Sequence of chain 1.A:
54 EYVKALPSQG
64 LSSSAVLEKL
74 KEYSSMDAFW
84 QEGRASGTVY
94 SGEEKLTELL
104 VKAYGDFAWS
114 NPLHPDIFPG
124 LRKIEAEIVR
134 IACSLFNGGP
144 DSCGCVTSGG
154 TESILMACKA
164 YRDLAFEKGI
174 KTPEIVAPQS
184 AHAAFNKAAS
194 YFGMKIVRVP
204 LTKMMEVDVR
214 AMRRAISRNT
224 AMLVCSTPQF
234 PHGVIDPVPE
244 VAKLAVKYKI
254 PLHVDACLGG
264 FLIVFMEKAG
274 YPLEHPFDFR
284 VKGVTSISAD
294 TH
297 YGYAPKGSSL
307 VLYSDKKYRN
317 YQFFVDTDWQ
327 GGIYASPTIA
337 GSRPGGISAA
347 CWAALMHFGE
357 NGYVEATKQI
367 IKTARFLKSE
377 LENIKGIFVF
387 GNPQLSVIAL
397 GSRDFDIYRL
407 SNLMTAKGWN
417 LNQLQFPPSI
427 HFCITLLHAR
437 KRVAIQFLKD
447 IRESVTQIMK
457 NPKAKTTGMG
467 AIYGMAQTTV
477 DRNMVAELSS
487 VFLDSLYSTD

Sequence of chain 1.B:
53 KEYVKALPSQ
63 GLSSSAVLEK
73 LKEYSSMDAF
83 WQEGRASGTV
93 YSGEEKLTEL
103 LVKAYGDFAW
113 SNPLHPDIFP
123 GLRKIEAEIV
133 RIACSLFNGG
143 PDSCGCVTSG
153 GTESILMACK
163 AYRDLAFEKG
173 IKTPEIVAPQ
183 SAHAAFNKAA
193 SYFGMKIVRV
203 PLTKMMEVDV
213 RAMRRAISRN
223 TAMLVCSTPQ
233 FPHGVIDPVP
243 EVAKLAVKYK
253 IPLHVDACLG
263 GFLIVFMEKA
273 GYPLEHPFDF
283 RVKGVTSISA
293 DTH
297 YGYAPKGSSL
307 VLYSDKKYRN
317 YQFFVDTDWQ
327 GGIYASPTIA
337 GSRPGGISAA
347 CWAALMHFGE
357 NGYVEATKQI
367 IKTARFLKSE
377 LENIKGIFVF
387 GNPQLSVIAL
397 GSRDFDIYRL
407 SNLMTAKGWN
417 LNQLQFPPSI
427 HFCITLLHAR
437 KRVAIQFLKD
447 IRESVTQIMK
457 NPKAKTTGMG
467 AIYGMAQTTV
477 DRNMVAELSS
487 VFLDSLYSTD

This small molecule binds to this protein.
Small molecule (SMILES): C[C@@H]1CN(c2nnc(Cc3ccccc3)c3ccc(Cl)cc23)CCN1c1ccc(C#N)cn1

Binding-site contacts:
Ligand atom C13 contacts residue PRO118 of chain 1.B at 3.8 Å (hydrophobic).
Ligand atom C11 contacts residue LEU116 of chain 1.B at 3.2 Å (hydrophobic).
Ligand atom N7 contacts residue ALA331 of chain 1.B at 3.2 Å (h-bond).
Ligand atom C47 contacts residue ILE468 of chain 1.A at 3.6 Å (hydrophobic).
Ligand atom N7 contacts residue ILE329 of chain 1.B at 3.1 Å (h-bond).
Ligand atom C6 contacts residue PHE488 of chain 1.A at 3.8 Å (hydrophobic).
Ligand atom C25 contacts residue SIN1 of chain 1.C at 3.5 Å.
Ligand atom C19 contacts residue TYR330 of chain 1.B at 3.5 Å (hydrophobic).
Ligand atom C6 contacts residue ILE329 of chain 1.B at 3.7 Å (hydrophobic).
Ligand atom C19 contacts residue ILE329 of chain 1.B at 3.6 Å (hydrophobic).
Ligand atom N8 contacts residue ILE329 of chain 1.B at 3.3 Å (h-bond).
Ligand atom N29 contacts residue PHE488 of chain 1.A at 3.8 Å.
Ligand atom C27 contacts residue LEU116 of chain 1.B at 3.8 Å (hydrophobic).
Ligand atom N52 contacts residue ALA472 of chain 1.A at 3.8 Å.
Ligand atom C44 contacts residue VAL481 of chain 1.A at 3.5 Å (hydrophobic).
Ligand atom C51 contacts residue LEU484 of chain 1.A at 3.8 Å (hydrophobic).
Ligand atom C47 contacts residue ILE329 of chain 1.B at 3.7 Å (hydrophobic).
Ligand atom N52 contacts residue LEU484 of chain 1.A at 3.5 Å.
Ligand atom C51 contacts residue ALA472 of chain 1.A at 3.9 Å (hydrophobic).
Ligand atom C36 contacts residue ILE329 of chain 1.B at 3.9 Å (hydrophobic).
Ligand atom C44 contacts residue LEU484 of chain 1.A at 3.7 Å (hydrophobic).
Ligand atom C13 contacts residue LEU116 of chain 1.B at 3.7 Å (hydrophobic).
Ligand atom C49 contacts residue ILE329 of chain 1.B at 3.7 Å (hydrophobic).
Ligand atom C21 contacts residue GLY327 of chain 1.B at 3.8 Å.
Ligand atom C3 contacts residue PHE488 of chain 1.A at 3.4 Å (hydrophobic).
Ligand atom N7 contacts residue TYR330 of chain 1.B at 3.8 Å.
Ligand atom N43 contacts residue SER485 of chain 1.A at 3.4 Å (h-bond).
Ligand atom CL1 contacts residue ASP119 of chain 1.B at 3.8 Å.
Ligand atom C18 contacts residue TYR330 of chain 1.B at 3.6 Å (hydrophobic).
Ligand atom C2 contacts residue PHE488 of chain 1.A at 3.8 Å (hydrophobic).
Ligand atom N8 contacts residue ALA331 of chain 1.B at 3.0 Å (h-bond).
Ligand atom C5 contacts residue PHE488 of chain 1.A at 3.8 Å (hydrophobic).
Ligand atom C36 contacts residue SER485 of chain 1.A at 3.6 Å.
Ligand atom C46 contacts residue ILE329 of chain 1.B at 3.9 Å (hydrophobic).
Ligand atom C15 contacts residue LEU116 of chain 1.B at 3.8 Å (hydrophobic).
Ligand atom C53 contacts residue PHE488 of chain 1.A at 3.8 Å (hydrophobic).
Ligand atom N8 contacts residue TYR330 of chain 1.B at 3.5 Å.
Ligand atom C9 contacts residue ALA331 of chain 1.B at 3.9 Å (hydrophobic).
Ligand atom C39 contacts residue PHE488 of chain 1.A at 3.0 Å (hydrophobic).
Ligand atom C42 contacts residue ILE329 of chain 1.B at 3.9 Å (hydrophobic).